A small-molecule ligand and the protein it binds are described below.
Small molecule (SMILES): CCCCn1ccc(N2CCC(c3ccccc3)CC2)c(Cl)c1=O

Sequence of chain 1.A:
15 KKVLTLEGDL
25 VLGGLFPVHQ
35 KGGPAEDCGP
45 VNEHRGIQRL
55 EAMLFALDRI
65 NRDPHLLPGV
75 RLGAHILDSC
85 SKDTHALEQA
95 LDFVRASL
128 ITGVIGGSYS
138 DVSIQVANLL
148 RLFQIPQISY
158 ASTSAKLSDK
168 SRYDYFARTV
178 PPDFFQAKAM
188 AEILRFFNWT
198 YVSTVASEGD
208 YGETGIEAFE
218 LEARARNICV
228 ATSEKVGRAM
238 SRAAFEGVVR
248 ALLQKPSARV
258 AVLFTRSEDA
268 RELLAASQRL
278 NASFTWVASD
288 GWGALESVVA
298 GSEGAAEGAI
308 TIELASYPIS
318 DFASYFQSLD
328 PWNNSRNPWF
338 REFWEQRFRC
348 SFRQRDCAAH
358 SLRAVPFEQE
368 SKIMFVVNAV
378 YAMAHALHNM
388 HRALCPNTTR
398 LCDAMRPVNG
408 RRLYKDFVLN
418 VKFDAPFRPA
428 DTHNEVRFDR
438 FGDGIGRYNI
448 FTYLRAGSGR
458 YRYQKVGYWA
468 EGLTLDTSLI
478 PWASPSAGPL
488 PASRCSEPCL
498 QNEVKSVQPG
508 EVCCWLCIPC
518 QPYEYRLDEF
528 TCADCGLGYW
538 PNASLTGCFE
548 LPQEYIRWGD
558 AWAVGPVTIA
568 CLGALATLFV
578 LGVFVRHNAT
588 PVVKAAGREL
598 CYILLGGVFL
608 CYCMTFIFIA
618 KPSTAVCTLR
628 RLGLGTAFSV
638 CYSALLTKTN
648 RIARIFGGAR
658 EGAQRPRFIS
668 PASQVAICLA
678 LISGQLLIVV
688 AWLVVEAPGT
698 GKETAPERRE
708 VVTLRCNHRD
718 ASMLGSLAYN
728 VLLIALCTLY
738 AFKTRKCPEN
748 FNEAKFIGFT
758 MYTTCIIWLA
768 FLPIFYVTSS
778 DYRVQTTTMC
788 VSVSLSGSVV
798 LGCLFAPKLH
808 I

Binding-site contacts:
Ligand atom C23 contacts residue TRP765 of chain 1.A at 3.7 Å (hydrophobic).
Ligand atom C11 contacts residue LEU724 of chain 1.A at 3.9 Å (hydrophobic).
Ligand atom C11 contacts residue PHE772 of chain 1.A at 4.2 Å (hydrophobic).
Ligand atom C03 contacts residue ASN727 of chain 1.A at 3.3 Å.
Ligand atom C07 contacts residue LEU724 of chain 1.A at 4.1 Å (hydrophobic).
Ligand atom C05 contacts residue LEU724 of chain 1.A at 4.3 Å (hydrophobic).
Ligand atom C03 contacts residue PHE635 of chain 1.A at 4.1 Å (hydrophobic).
Ligand atom C18 contacts residue LEU769 of chain 1.A at 4.0 Å (hydrophobic).
Ligand atom C15 contacts residue MET720 of chain 1.A at 3.8 Å (hydrophobic).
Ligand atom C19 contacts residue LEU724 of chain 1.A at 4.1 Å (hydrophobic).
Ligand atom C21 contacts residue TRP765 of chain 1.A at 3.7 Å (hydrophobic).
Ligand atom N20 contacts residue TYR639 of chain 1.A at 3.9 Å.
Ligand atom C02 contacts residue PHE635 of chain 1.A at 4.0 Å (hydrophobic).
Ligand atom C23 contacts residue ILE731 of chain 1.A at 4.2 Å (hydrophobic).
Ligand atom C19 contacts residue LEU769 of chain 1.A at 3.6 Å (hydrophobic).
Ligand atom CL4 contacts residue LEU631 of chain 1.A at 3.8 Å.
Ligand atom C18 contacts residue LEU724 of chain 1.A at 3.6 Å (hydrophobic).
Ligand atom C15 contacts residue PHE772 of chain 1.A at 3.5 Å (hydrophobic).
Ligand atom C14 contacts residue SER776 of chain 1.A at 3.5 Å.
Ligand atom C02 contacts residue ASN727 of chain 1.A at 3.4 Å.
Ligand atom C10 contacts residue PHE772 of chain 1.A at 3.7 Å (hydrophobic).
Ligand atom O01 contacts residue ASN727 of chain 1.A at 3.0 Å (h-bond).
Ligand atom C09 contacts residue PHE772 of chain 1.A at 4.3 Å (hydrophobic).
Ligand atom C13 contacts residue SER776 of chain 1.A at 3.5 Å.
Ligand atom C21 contacts residue TYR639 of chain 1.A at 3.3 Å (hydrophobic).
Ligand atom O01 contacts residue PHE635 of chain 1.A at 3.3 Å.
Ligand atom C13 contacts residue PHE772 of chain 1.A at 4.2 Å (hydrophobic).
Ligand atom C14 contacts residue PHE772 of chain 1.A at 3.7 Å (hydrophobic).
Ligand atom C24 contacts residue LEU769 of chain 1.A at 4.0 Å (hydrophobic).
Ligand atom C08 contacts residue LEU724 of chain 1.A at 3.8 Å (hydrophobic).
Ligand atom C02 contacts residue TYR639 of chain 1.A at 3.6 Å (hydrophobic).
Ligand atom C08 contacts residue MET720 of chain 1.A at 3.3 Å (hydrophobic).
Ligand atom C09 contacts residue MET720 of chain 1.A at 3.8 Å (hydrophobic).
Ligand atom CL4 contacts residue ASN727 of chain 1.A at 2.7 Å.
Ligand atom O01 contacts residue TYR639 of chain 1.A at 2.7 Å (h-bond).
Ligand atom C24 contacts residue TRP765 of chain 1.A at 4.3 Å (hydrophobic).
Ligand atom C07 contacts residue MET720 of chain 1.A at 3.5 Å (hydrophobic).
Ligand atom C10 contacts residue MET720 of chain 1.A at 3.8 Å (hydrophobic).
Ligand atom CL4 contacts residue PHE635 of chain 1.A at 3.3 Å.
Ligand atom C16 contacts residue PHE772 of chain 1.A at 3.6 Å (hydrophobic).